Binding-site contacts:
Ligand atom O1 contacts residue THR64 of chain 1.F at 3.6 Å.
Ligand atom O5 contacts residue HIS92 of chain 1.F at 3.1 Å (h-bond).
Ligand atom C3 contacts residue ALA282 of chain 1.F at 4.0 Å (hydrophobic).
Ligand atom O2 contacts residue THR64 of chain 1.F at 3.9 Å.
Ligand atom O contacts residue LYS283 of chain 1.F at 4.1 Å.
Ligand atom C11 contacts residue PRO67 of chain 1.F at 3.5 Å (hydrophobic).
Ligand atom C10 contacts residue PRO67 of chain 1.F at 4.0 Å (hydrophobic).
Ligand atom C6 contacts residue HIS92 of chain 1.F at 3.6 Å.
Ligand atom C2 contacts residue ASN89 of chain 1.F at 4.1 Å.
Ligand atom S contacts residue GLY279 of chain 1.F at 4.0 Å.
Ligand atom C13 contacts residue PRO67 of chain 1.F at 3.8 Å (hydrophobic).
Ligand atom C8 contacts residue TYR97 of chain 1.F at 3.4 Å (hydrophobic).
Ligand atom O7 contacts residue GLY279 of chain 1.F at 3.3 Å (h-bond).
Ligand atom O7 contacts residue ALA282 of chain 1.F at 4.1 Å.
Ligand atom C12 contacts residue PRO67 of chain 1.F at 3.5 Å (hydrophobic).
Ligand atom C8 contacts residue GLY93 of chain 1.F at 4.1 Å.
Ligand atom O4 contacts residue HIS92 of chain 1.F at 3.6 Å.
Ligand atom C17 contacts residue HIS92 of chain 1.F at 3.9 Å.
Ligand atom C7 contacts residue PRO67 of chain 1.F at 3.9 Å (hydrophobic).
Ligand atom O5 contacts residue ASN89 of chain 1.F at 3.3 Å (h-bond).
Ligand atom O1 contacts residue ASN89 of chain 1.F at 3.0 Å (h-bond).
Ligand atom C1 contacts residue ALA282 of chain 1.F at 3.8 Å (hydrophobic).
Ligand atom C1 contacts residue ASN89 of chain 1.F at 4.0 Å.
Ligand atom C18 contacts residue HIS92 of chain 1.F at 3.6 Å.
Ligand atom O4 contacts residue ASN89 of chain 1.F at 4.1 Å.
Ligand atom O7 contacts residue SER278 of chain 1.F at 3.6 Å.
Ligand atom C13 contacts residue LYS283 of chain 1.F at 4.1 Å.
Ligand atom O contacts residue GLY279 of chain 1.F at 3.4 Å.
Ligand atom O2 contacts residue ASN89 of chain 1.F at 3.0 Å.
Ligand atom O4 contacts residue HIS98 of chain 1.F at 3.8 Å.
Ligand atom C19 contacts residue HIS92 of chain 1.F at 3.4 Å.
Ligand atom O3 contacts residue LYS283 of chain 1.F at 3.2 Å.
Ligand atom O3 contacts residue PRO67 of chain 1.F at 4.1 Å.
Ligand atom C2 contacts residue HIS92 of chain 1.F at 3.8 Å.
Ligand atom C5 contacts residue HIS92 of chain 1.F at 4.0 Å.
Ligand atom C9 contacts residue TYR97 of chain 1.F at 3.6 Å (hydrophobic).
Ligand atom C1 contacts residue HIS92 of chain 1.F at 3.9 Å.
Ligand atom O1 contacts residue ARG87 of chain 1.F at 4.1 Å.
Ligand atom C contacts residue ALA282 of chain 1.F at 3.8 Å (hydrophobic).
Ligand atom C7 contacts residue HIS92 of chain 1.F at 4.0 Å.

Sequence of chain 1.F:
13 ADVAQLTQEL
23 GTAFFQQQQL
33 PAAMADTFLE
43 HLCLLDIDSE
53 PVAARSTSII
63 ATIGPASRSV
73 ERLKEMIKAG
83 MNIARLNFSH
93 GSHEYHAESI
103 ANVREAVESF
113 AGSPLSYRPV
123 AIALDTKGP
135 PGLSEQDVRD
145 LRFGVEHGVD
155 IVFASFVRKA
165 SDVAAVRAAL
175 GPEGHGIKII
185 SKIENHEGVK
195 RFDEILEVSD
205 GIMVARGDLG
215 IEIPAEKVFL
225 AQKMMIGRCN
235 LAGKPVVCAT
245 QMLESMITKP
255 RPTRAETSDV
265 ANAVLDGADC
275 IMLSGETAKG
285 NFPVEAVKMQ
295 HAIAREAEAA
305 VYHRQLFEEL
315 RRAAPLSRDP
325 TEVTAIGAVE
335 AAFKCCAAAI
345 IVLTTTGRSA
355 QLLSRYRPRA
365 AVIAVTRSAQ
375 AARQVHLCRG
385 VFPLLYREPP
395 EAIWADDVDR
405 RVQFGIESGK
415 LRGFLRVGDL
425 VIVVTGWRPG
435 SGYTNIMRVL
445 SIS

The protein below binds the small molecule below.
Small molecule (SMILES): O=C1c2ccccc2C(=O)c2c1cc(S(=O)(=O)N1CCC[C@@H](C(=O)O)C1)c(O)c2O